This protein binds this small molecule.
Small molecule (SMILES): CC(=O)N[C@@H]1[C@@H](O)[C@H](O)[C@@H](CO)O[C@H]1O

Sequence of chain 1.A:
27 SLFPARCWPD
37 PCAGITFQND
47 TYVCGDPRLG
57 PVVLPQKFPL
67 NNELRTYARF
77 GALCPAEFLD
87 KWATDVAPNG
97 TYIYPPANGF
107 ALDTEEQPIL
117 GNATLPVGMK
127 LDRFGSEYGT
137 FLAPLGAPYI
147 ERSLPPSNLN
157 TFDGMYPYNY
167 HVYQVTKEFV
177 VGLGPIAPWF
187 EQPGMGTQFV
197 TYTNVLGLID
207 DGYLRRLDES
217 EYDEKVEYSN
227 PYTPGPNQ

Binding-site contacts:
Ligand atom C7 contacts residue ASN45 of chain 1.A at 3.6 Å.
Ligand atom O7 contacts residue ASP46 of chain 1.A at 3.8 Å.
Ligand atom O5 contacts residue THR47 of chain 1.A at 4.3 Å.
Ligand atom O5 contacts residue ASN45 of chain 1.A at 2.4 Å (h-bond).
Ligand atom O6 contacts residue TYR48 of chain 1.A at 3.8 Å.
Ligand atom C7 contacts residue ASP46 of chain 1.A at 4.1 Å.
Ligand atom C8 contacts residue ASP46 of chain 1.A at 3.9 Å.
Ligand atom C1 contacts residue THR47 of chain 1.A at 4.2 Å.
Ligand atom O7 contacts residue ASN45 of chain 1.A at 3.9 Å.
Ligand atom O5 contacts residue TYR48 of chain 1.A at 4.1 Å.
Ligand atom C2 contacts residue ASN45 of chain 1.A at 2.5 Å.
Ligand atom C5 contacts residue ASN45 of chain 1.A at 3.7 Å.
Ligand atom C5 contacts residue THR47 of chain 1.A at 4.5 Å.
Ligand atom N2 contacts residue ASN45 of chain 1.A at 2.9 Å (h-bond).
Ligand atom C1 contacts residue ASN45 of chain 1.A at 1.4 Å.
Ligand atom C6 contacts residue TYR48 of chain 1.A at 4.0 Å (hydrophobic).
Ligand atom C4 contacts residue ASN45 of chain 1.A at 4.2 Å.
Ligand atom C3 contacts residue ASN45 of chain 1.A at 3.8 Å.